Binding-site contacts:
Ligand atom O7 contacts residue ASN154 of chain 15.G at 2.6 Å (h-bond).
Ligand atom C7 contacts residue ASN154 of chain 15.G at 3.3 Å.
Ligand atom C7 contacts residue THR156 of chain 15.G at 3.9 Å.
Ligand atom C2 contacts residue THR156 of chain 15.G at 4.2 Å.
Ligand atom C8 contacts residue THR156 of chain 15.G at 4.0 Å.
Ligand atom N2 contacts residue ASN154 of chain 15.G at 3.8 Å.
Ligand atom C8 contacts residue ASN154 of chain 15.G at 3.6 Å.
Ligand atom C6 contacts residue MET151 of chain 15.G at 4.5 Å (hydrophobic).
Ligand atom O6 contacts residue MET151 of chain 15.G at 3.4 Å.
Ligand atom C1 contacts residue THR156 of chain 15.G at 3.6 Å.
Ligand atom O5 contacts residue ASN154 of chain 15.G at 4.0 Å.
Ligand atom C2 contacts residue ASN154 of chain 15.G at 3.5 Å.
Ligand atom N2 contacts residue THR156 of chain 15.G at 3.6 Å (h-bond).
Ligand atom C1 contacts residue ASN154 of chain 15.G at 3.4 Å.

Sequence of chain 15.G:
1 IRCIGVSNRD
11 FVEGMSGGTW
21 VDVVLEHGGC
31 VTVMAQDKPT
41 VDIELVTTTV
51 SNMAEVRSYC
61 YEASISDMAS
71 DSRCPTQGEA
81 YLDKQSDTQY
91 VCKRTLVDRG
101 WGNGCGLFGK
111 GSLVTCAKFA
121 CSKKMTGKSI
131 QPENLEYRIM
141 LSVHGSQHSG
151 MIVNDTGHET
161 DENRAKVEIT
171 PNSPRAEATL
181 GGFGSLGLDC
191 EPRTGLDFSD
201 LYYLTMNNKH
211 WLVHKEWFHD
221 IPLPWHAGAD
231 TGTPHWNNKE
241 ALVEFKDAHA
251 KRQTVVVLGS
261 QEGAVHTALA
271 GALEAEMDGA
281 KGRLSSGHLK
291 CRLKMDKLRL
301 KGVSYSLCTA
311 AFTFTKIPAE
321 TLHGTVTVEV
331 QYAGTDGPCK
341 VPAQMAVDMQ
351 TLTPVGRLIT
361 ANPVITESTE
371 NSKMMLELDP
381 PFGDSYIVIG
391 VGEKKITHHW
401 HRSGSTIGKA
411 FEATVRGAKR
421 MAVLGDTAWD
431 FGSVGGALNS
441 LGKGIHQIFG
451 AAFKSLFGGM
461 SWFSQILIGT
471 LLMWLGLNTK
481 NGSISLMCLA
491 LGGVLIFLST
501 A

This protein binds this small molecule.
Small molecule (SMILES): CC(=O)N[C@H]1[C@H](O[C@H]2[C@H](O)[C@@H](NC(C)=O)CO[C@@H]2CO)O[C@H](CO)[C@@H](O)[C@@H]1O